Binding-site contacts:
Ligand atom O7 contacts residue ASN328 of chain 1.A at 4.4 Å.
Ligand atom C4 contacts residue ASN328 of chain 1.A at 4.3 Å.
Ligand atom C8 contacts residue GLN577 of chain 1.A at 3.5 Å.
Ligand atom C7 contacts residue ASN328 of chain 1.A at 4.0 Å.
Ligand atom C3 contacts residue ASN328 of chain 1.A at 3.9 Å.
Ligand atom O5 contacts residue ASN328 of chain 1.A at 2.3 Å (h-bond).
Ligand atom N2 contacts residue ASN328 of chain 1.A at 3.1 Å (h-bond).
Ligand atom C2 contacts residue ASN328 of chain 1.A at 2.7 Å.
Ligand atom C5 contacts residue ASN328 of chain 1.A at 3.5 Å.
Ligand atom C7 contacts residue GLN577 of chain 1.A at 4.1 Å.
Ligand atom C1 contacts residue ASN328 of chain 1.A at 1.4 Å.
Ligand atom C8 contacts residue THR578 of chain 1.A at 3.9 Å.
Ligand atom O7 contacts residue GLN577 of chain 1.A at 4.2 Å.

Sequence of chain 1.A:
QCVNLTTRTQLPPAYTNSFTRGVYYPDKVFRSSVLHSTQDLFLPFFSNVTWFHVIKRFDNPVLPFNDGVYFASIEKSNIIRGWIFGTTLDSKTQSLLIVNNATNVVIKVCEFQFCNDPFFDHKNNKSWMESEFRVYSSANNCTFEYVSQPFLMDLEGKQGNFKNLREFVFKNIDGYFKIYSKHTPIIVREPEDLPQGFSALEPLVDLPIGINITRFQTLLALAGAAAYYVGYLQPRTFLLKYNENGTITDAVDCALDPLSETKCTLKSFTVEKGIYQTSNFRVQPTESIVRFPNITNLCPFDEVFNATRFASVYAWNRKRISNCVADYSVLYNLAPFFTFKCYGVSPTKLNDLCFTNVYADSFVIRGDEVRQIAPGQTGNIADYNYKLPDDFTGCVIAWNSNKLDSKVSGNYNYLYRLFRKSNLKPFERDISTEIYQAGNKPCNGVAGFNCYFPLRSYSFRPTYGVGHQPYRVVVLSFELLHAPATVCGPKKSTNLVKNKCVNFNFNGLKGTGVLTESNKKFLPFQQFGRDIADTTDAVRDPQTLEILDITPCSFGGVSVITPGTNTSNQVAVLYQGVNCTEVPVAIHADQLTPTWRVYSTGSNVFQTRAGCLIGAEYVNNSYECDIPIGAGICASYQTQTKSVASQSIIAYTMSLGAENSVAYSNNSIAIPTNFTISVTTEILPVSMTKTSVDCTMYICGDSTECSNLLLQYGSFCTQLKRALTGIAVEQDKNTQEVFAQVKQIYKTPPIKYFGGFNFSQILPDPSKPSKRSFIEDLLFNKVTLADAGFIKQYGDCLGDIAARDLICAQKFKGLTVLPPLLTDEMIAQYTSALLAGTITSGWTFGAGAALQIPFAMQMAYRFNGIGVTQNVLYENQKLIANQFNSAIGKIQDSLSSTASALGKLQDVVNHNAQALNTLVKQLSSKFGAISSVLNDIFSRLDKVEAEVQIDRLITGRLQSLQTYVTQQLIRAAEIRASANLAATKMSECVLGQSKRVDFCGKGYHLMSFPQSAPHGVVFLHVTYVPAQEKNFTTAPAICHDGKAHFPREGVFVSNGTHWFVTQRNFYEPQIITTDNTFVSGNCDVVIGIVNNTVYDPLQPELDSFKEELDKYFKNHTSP

The small molecule below binds the protein below.
Small molecule (SMILES): CC(=O)N[C@@H]1[C@@H](O)[C@H](O)[C@@H](CO)O[C@H]1O